Binding-site contacts:
Ligand atom C3 contacts residue ASN801 of chain 1.B at 3.8 Å.
Ligand atom C7 contacts residue ASN801 of chain 1.B at 3.6 Å.
Ligand atom C5 contacts residue SER803 of chain 1.B at 3.4 Å.
Ligand atom N2 contacts residue ASN801 of chain 1.B at 3.0 Å (h-bond).
Ligand atom C4 contacts residue ASN801 of chain 1.B at 4.2 Å.
Ligand atom C5 contacts residue ASN801 of chain 1.B at 3.6 Å.
Ligand atom O5 contacts residue ASN801 of chain 1.B at 2.3 Å (h-bond).
Ligand atom C6 contacts residue SER803 of chain 1.B at 3.8 Å.
Ligand atom C1 contacts residue SER803 of chain 1.B at 3.5 Å.
Ligand atom C1 contacts residue ASN801 of chain 1.B at 1.4 Å.
Ligand atom O7 contacts residue ASN801 of chain 1.B at 3.6 Å.
Ligand atom O5 contacts residue SER803 of chain 1.B at 3.2 Å (h-bond).
Ligand atom C6 contacts residue GLN804 of chain 1.B at 3.9 Å.
Ligand atom O6 contacts residue GLN804 of chain 1.B at 4.4 Å.
Ligand atom C2 contacts residue ASN801 of chain 1.B at 2.5 Å.

The small molecule below binds the protein below.
Small molecule (SMILES): CC(=O)N[C@H]1[C@H](O[C@H]2[C@H](O)[C@@H](NC(C)=O)CO[C@@H]2CO)O[C@H](CO)[C@@H](O)[C@@H]1O

Sequence of chain 1.B:
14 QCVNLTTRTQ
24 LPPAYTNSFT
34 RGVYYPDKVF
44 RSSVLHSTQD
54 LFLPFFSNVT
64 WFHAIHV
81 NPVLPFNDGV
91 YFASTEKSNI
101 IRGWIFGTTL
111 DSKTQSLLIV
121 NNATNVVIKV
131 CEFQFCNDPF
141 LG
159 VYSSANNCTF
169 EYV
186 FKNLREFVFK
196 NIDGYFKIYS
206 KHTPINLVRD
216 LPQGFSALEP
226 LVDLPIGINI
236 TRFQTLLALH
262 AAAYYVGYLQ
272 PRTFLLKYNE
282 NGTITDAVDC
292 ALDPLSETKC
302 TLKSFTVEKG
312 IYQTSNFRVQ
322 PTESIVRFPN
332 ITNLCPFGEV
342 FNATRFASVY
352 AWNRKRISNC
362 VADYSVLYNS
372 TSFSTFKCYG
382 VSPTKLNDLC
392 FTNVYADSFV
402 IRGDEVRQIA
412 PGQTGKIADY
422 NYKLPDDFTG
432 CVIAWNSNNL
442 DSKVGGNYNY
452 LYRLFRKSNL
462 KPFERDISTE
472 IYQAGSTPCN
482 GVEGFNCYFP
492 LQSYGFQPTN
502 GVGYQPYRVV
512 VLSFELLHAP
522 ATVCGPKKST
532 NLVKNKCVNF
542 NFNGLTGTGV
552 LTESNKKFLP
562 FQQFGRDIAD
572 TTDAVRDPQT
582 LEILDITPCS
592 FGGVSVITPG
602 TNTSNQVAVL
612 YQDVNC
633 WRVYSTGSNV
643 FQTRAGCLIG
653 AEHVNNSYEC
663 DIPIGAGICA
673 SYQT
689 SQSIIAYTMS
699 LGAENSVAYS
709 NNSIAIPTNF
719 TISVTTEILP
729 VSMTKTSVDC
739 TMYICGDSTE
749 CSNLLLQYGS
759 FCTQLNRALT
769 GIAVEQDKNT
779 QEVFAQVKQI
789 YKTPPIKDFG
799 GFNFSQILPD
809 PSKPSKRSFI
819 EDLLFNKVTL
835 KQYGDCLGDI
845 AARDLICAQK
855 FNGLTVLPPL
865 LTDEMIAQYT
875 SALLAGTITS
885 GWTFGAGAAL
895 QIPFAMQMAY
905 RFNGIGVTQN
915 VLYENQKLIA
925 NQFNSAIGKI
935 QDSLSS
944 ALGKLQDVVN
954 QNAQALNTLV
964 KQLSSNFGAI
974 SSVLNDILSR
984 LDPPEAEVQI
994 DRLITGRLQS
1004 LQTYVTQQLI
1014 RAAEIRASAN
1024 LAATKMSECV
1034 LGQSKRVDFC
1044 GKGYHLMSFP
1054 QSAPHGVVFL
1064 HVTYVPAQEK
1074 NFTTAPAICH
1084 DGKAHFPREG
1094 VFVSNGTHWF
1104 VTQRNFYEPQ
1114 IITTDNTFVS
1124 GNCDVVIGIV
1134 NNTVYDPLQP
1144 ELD